Sequence of chain 1.B:
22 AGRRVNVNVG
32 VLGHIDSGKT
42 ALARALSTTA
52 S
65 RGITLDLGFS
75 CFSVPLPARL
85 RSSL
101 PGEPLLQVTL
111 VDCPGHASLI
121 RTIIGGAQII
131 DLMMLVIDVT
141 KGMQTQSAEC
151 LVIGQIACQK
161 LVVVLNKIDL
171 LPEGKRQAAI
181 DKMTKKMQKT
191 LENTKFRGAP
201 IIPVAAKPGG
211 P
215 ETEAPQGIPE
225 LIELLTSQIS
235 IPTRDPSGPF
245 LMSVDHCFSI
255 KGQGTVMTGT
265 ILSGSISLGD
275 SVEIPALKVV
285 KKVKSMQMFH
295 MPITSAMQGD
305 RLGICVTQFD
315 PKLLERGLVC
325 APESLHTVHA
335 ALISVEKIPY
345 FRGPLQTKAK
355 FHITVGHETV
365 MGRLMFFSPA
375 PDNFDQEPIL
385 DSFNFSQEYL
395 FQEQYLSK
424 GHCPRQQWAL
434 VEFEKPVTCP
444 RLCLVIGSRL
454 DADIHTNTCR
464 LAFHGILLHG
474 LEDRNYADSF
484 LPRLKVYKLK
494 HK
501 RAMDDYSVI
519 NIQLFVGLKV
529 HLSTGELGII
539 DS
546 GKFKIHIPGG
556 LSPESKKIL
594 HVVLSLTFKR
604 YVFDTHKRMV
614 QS

Binding-site contacts:
Ligand atom O1G contacts residue MG1 of chain 1.E at 2.7 Å.
Ligand atom C3B contacts residue LYS40 of chain 1.B at 3.2 Å.
Ligand atom O1B contacts residue LYS40 of chain 1.B at 3.5 Å (salt-bridge).
Ligand atom C2 contacts residue ASP169 of chain 1.B at 3.5 Å.
Ligand atom N1 contacts residue ASP169 of chain 1.B at 2.6 Å (salt-bridge).
Ligand atom O2B contacts residue GLY39 of chain 1.B at 2.4 Å (h-bond).
Ligand atom PG contacts residue MG1 of chain 1.E at 3.0 Å.
Ligand atom O6 contacts residue ALA206 of chain 1.B at 2.8 Å (h-bond).
Ligand atom N1 contacts residue LYS167 of chain 1.B at 3.5 Å.
Ligand atom O1G contacts residue ILE67 of chain 1.B at 3.3 Å.
Ligand atom O2B contacts residue LYS40 of chain 1.B at 2.6 Å (salt-bridge).
Ligand atom O2A contacts residue ALA42 of chain 1.B at 3.2 Å (h-bond).
Ligand atom O3G contacts residue THR68 of chain 1.B at 3.1 Å.
Ligand atom N2 contacts residue LEU170 of chain 1.B at 3.2 Å.
Ligand atom O1B contacts residue THR41 of chain 1.B at 2.9 Å (h-bond).
Ligand atom O2G contacts residue ILE36 of chain 1.B at 3.2 Å.
Ligand atom N1 contacts residue LYS207 of chain 1.B at 3.0 Å (salt-bridge).
Ligand atom C6 contacts residue LYS207 of chain 1.B at 3.1 Å.
Ligand atom O1B contacts residue MG1 of chain 1.E at 2.3 Å.
Ligand atom C4 contacts residue LYS207 of chain 1.B at 3.4 Å.
Ligand atom PB contacts residue LYS40 of chain 1.B at 3.6 Å.
Ligand atom O3G contacts residue MG1 of chain 1.E at 2.6 Å.
Ligand atom O1G contacts residue THR68 of chain 1.B at 3.4 Å (h-bond).
Ligand atom O2A contacts residue THR41 of chain 1.B at 3.5 Å (h-bond).
Ligand atom PB contacts residue MG1 of chain 1.E at 3.3 Å.
Ligand atom O6 contacts residue ALA205 of chain 1.B at 3.2 Å.
Ligand atom N3 contacts residue LYS207 of chain 1.B at 3.4 Å (salt-bridge).
Ligand atom O6 contacts residue LYS207 of chain 1.B at 3.1 Å (salt-bridge).
Ligand atom O4' contacts residue LYS167 of chain 1.B at 3.4 Å (salt-bridge).
Ligand atom O2' contacts residue PRO211 of chain 1.B at 3.5 Å.
Ligand atom N2 contacts residue ASP169 of chain 1.B at 3.0 Å (salt-bridge).
Ligand atom N7 contacts residue ASN166 of chain 1.B at 3.0 Å (h-bond).
Ligand atom N7 contacts residue LYS207 of chain 1.B at 3.4 Å (salt-bridge).
Ligand atom O2B contacts residue ASP37 of chain 1.B at 3.5 Å.
Ligand atom O2B contacts residue SER38 of chain 1.B at 3.4 Å (h-bond).
Ligand atom C3B contacts residue ASP37 of chain 1.B at 3.0 Å.
Ligand atom O3A contacts residue MG1 of chain 1.E at 3.4 Å.
Ligand atom O6 contacts residue LYS167 of chain 1.B at 3.6 Å (salt-bridge).
Ligand atom C2 contacts residue LYS207 of chain 1.B at 3.2 Å.
Ligand atom C5 contacts residue LYS207 of chain 1.B at 3.3 Å.

The small molecule below binds the protein below.
Small molecule (SMILES): Nc1nc2c(ncn2[C@@H]2O[C@H](CO[P](=O)(O)O[P](=O)(O)CP(=O)(O)O)[C@@H](O)[C@H]2O)c(=O)[nH]1